Binding-site contacts:
Ligand atom CAS contacts residue ASN228 of chain 13.A at 3.5 Å.
Ligand atom CBB contacts residue LEU113 of chain 13.A at 3.7 Å (hydrophobic).
Ligand atom CAI contacts residue PHE135 of chain 13.A at 3.5 Å (hydrophobic).
Ligand atom NAT contacts residue TYR155 of chain 13.A at 3.9 Å.
Ligand atom CAF contacts residue MET114 of chain 13.A at 3.1 Å (hydrophobic).
Ligand atom CAL contacts residue TYR155 of chain 13.A at 3.4 Å (hydrophobic).
Ligand atom CAR contacts residue ASN228 of chain 13.A at 3.7 Å.
Ligand atom OAW contacts residue MET195 of chain 13.A at 3.4 Å.
Ligand atom CAP contacts residue LEU113 of chain 13.A at 3.6 Å (hydrophobic).
Ligand atom NAU contacts residue MET114 of chain 13.A at 3.9 Å.
Ligand atom OAC contacts residue ASP112 of chain 13.A at 3.8 Å.
Ligand atom CBA contacts residue TRP203 of chain 13.A at 3.8 Å (hydrophobic).
Ligand atom CAM contacts residue TYR155 of chain 13.A at 3.9 Å (hydrophobic).
Ligand atom CAF contacts residue ASP112 of chain 13.A at 3.9 Å.
Ligand atom CAL contacts residue ILE111 of chain 13.A at 3.9 Å (hydrophobic).
Ligand atom CAD contacts residue PHE137 of chain 13.A at 3.9 Å (hydrophobic).
Ligand atom CAE contacts residue GLN202 of chain 13.A at 3.6 Å.
Ligand atom CAG contacts residue TRP203 of chain 13.A at 3.7 Å (hydrophobic).
Ligand atom OAC contacts residue LEU113 of chain 13.A at 3.4 Å (h-bond).
Ligand atom CAZ contacts residue ILE111 of chain 13.A at 3.9 Å (hydrophobic).
Ligand atom CAG contacts residue GLN202 of chain 13.A at 3.5 Å.
Ligand atom CAQ contacts residue LEU113 of chain 13.A at 3.6 Å (hydrophobic).
Ligand atom CAH contacts residue MET114 of chain 13.A at 3.5 Å (hydrophobic).
Ligand atom CAX contacts residue ASN228 of chain 13.A at 3.8 Å.
Ligand atom CAJ contacts residue TYR155 of chain 13.A at 3.5 Å (hydrophobic).
Ligand atom NBD contacts residue ASN228 of chain 13.A at 3.7 Å.
Ligand atom NBD contacts residue TRP203 of chain 13.A at 3.6 Å.
Ligand atom CAS contacts residue TYR201 of chain 13.A at 3.9 Å (hydrophobic).
Ligand atom CAO contacts residue MET230 of chain 13.A at 3.6 Å (hydrophobic).
Ligand atom CAE contacts residue ASN228 of chain 13.A at 3.6 Å.
Ligand atom CAA contacts residue PRO177 of chain 13.A at 3.2 Å (hydrophobic).
Ligand atom CBA contacts residue ASN228 of chain 13.A at 3.7 Å.
Ligand atom NBC contacts residue ASN228 of chain 13.A at 3.7 Å.
Ligand atom CAN contacts residue ILE111 of chain 13.A at 3.8 Å (hydrophobic).
Ligand atom CAA contacts residue VAL179 of chain 13.A at 3.5 Å (hydrophobic).
Ligand atom CAG contacts residue ASN228 of chain 13.A at 3.3 Å.
Ligand atom CAR contacts residue TYR201 of chain 13.A at 3.5 Å (hydrophobic).
Ligand atom CAK contacts residue PHE135 of chain 13.A at 3.3 Å (hydrophobic).
Ligand atom CAS contacts residue TRP203 of chain 13.A at 3.4 Å (hydrophobic).
Ligand atom CAN contacts residue PHE135 of chain 13.A at 3.8 Å (hydrophobic).

Sequence of chain 13.A:
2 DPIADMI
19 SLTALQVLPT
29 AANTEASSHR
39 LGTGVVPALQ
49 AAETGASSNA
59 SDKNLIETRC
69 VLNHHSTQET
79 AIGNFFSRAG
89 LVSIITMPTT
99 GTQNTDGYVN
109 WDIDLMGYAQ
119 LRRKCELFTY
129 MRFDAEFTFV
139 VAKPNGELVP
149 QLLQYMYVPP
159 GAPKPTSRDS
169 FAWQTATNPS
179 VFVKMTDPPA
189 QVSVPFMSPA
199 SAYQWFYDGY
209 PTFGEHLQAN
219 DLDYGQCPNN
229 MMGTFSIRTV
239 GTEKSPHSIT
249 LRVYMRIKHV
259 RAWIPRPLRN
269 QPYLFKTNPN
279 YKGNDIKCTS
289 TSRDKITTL

Sequence of chain 14.C:
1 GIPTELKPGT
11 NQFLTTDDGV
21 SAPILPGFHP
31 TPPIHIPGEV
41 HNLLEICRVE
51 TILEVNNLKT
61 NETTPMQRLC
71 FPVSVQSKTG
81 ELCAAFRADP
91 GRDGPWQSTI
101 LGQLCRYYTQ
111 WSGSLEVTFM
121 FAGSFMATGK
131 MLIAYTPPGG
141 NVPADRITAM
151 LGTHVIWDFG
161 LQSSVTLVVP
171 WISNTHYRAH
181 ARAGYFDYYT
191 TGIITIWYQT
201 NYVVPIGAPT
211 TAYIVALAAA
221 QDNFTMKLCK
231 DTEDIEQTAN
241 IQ

Sequence of chain 13.C:
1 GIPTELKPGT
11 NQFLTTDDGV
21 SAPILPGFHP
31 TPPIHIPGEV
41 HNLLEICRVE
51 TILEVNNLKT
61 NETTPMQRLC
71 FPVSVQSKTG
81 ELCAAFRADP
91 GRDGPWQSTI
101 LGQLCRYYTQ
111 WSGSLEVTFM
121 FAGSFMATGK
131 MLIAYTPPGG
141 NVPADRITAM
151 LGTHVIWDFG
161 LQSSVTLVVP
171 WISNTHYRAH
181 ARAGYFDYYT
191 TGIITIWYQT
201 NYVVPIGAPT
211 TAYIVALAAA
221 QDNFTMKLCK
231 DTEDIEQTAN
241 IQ

The protein below binds the small molecule below.
Small molecule (SMILES): CCO/N=C/c1ccc(OCC[C@@H](C)CCN2CCN(c3ccncc3)C2=O)cc1